Sequence of chain 1.A:
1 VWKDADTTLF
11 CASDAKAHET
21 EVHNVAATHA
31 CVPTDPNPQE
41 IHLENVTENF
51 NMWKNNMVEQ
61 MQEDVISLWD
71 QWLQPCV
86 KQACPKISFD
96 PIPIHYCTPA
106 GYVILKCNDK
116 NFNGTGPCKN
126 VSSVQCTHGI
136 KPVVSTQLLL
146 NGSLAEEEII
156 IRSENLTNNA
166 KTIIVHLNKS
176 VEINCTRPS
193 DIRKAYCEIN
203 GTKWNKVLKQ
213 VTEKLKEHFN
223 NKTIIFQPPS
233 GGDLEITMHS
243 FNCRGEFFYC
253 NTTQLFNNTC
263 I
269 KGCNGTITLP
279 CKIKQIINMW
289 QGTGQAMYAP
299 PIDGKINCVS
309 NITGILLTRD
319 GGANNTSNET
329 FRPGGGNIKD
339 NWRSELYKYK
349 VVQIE

A small-molecule ligand and the protein it binds are described below.
Small molecule (SMILES): CC(=O)N[C@@H]1[C@@H](O)[C@H](O)[C@@H](CO)O[C@H]1O

Binding-site contacts:
Ligand atom C5 contacts residue ASN253 of chain 1.A at 3.6 Å.
Ligand atom C1 contacts residue THR255 of chain 1.A at 3.8 Å.
Ligand atom C8 contacts residue ASN253 of chain 1.A at 4.4 Å.
Ligand atom C6 contacts residue THR255 of chain 1.A at 4.0 Å.
Ligand atom O5 contacts residue THR255 of chain 1.A at 3.6 Å (h-bond).
Ligand atom C7 contacts residue ASN253 of chain 1.A at 3.9 Å.
Ligand atom O7 contacts residue MET240 of chain 1.A at 4.4 Å.
Ligand atom C7 contacts residue MET240 of chain 1.A at 4.1 Å (hydrophobic).
Ligand atom C1 contacts residue ASN253 of chain 1.A at 1.4 Å.
Ligand atom C8 contacts residue THR239 of chain 1.A at 3.4 Å.
Ligand atom C2 contacts residue ASN253 of chain 1.A at 2.5 Å.
Ligand atom O5 contacts residue ASN253 of chain 1.A at 2.3 Å (h-bond).
Ligand atom N2 contacts residue ASN253 of chain 1.A at 3.0 Å (h-bond).
Ligand atom C5 contacts residue THR255 of chain 1.A at 3.8 Å.
Ligand atom C8 contacts residue MET240 of chain 1.A at 3.6 Å (hydrophobic).
Ligand atom O7 contacts residue ASN253 of chain 1.A at 4.3 Å.
Ligand atom C4 contacts residue ASN253 of chain 1.A at 4.2 Å.
Ligand atom C3 contacts residue ASN253 of chain 1.A at 3.8 Å.